The protein below binds the small molecule below.
Small molecule (SMILES): CN(C(=O)NCc1cccc(F)c1Cl)[C@H](COC(=O)Nc1cc2ccccc2cn1)C[C@@H](O)CO

Sequence of chain 1.A:
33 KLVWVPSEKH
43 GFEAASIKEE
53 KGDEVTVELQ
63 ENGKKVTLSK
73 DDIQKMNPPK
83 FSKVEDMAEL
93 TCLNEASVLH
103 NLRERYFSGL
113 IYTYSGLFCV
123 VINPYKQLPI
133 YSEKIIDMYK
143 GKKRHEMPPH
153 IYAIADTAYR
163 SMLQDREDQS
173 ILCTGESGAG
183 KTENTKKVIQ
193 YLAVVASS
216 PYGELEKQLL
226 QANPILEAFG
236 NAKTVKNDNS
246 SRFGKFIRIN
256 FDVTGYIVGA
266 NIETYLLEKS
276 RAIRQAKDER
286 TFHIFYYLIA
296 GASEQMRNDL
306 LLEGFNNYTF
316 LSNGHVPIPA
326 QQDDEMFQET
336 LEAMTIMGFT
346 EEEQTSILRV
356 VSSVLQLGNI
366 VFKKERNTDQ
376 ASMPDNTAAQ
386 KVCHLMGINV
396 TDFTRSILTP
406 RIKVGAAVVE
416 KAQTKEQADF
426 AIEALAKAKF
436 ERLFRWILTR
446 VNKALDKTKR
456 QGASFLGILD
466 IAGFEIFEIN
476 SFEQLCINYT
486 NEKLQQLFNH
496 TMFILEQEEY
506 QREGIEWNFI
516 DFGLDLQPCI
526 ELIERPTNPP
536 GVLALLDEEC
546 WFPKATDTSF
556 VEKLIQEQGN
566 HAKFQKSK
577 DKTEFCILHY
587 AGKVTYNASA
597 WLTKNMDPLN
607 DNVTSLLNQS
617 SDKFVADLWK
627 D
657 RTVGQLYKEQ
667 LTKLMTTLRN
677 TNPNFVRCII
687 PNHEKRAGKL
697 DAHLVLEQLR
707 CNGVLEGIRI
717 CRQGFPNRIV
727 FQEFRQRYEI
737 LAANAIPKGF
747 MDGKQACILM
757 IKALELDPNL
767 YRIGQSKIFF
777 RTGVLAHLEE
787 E

Binding-site contacts:
Ligand atom C11 contacts residue ALA90 of chain 1.A at 3.8 Å (hydrophobic).
Ligand atom N3 contacts residue CYS717 of chain 1.A at 3.6 Å.
Ligand atom C5 contacts residue ILE714 of chain 1.A at 3.8 Å (hydrophobic).
Ligand atom C19 contacts residue LEU119 of chain 1.A at 3.8 Å (hydrophobic).
Ligand atom C7 contacts residue ILE714 of chain 1.A at 3.7 Å (hydrophobic).
Ligand atom C21 contacts residue MET497 of chain 1.A at 3.7 Å (hydrophobic).
Ligand atom C27 contacts residue GLY709 of chain 1.A at 3.3 Å.
Ligand atom C6 contacts residue SER117 of chain 1.A at 3.9 Å.
Ligand atom N1 contacts residue ALA90 of chain 1.A at 3.9 Å.
Ligand atom O32 contacts residue CYS717 of chain 1.A at 3.4 Å (h-bond).
Ligand atom C28 contacts residue GLY709 of chain 1.A at 3.0 Å.
Ligand atom C13 contacts residue PRO722 of chain 1.A at 3.7 Å (hydrophobic).
Ligand atom O29 contacts residue ALA90 of chain 1.A at 3.8 Å.
Ligand atom O30 contacts residue ALA90 of chain 1.A at 3.4 Å.
Ligand atom C7 contacts residue VAL710 of chain 1.A at 3.5 Å (hydrophobic).
Ligand atom F35 contacts residue VAL710 of chain 1.A at 3.2 Å.
Ligand atom C22 contacts residue GLY713 of chain 1.A at 3.8 Å.
Ligand atom CL1 contacts residue SER117 of chain 1.A at 3.6 Å.
Ligand atom C18 contacts residue GLU501 of chain 1.A at 3.7 Å.
Ligand atom C8 contacts residue GLY713 of chain 1.A at 3.6 Å.
Ligand atom C12 contacts residue ALA90 of chain 1.A at 3.8 Å (hydrophobic).
Ligand atom C24 contacts residue GLY713 of chain 1.A at 3.6 Å.
Ligand atom N4 contacts residue MET497 of chain 1.A at 3.8 Å.
Ligand atom C28 contacts residue PHE493 of chain 1.A at 3.5 Å (hydrophobic).
Ligand atom C24 contacts residue PHE120 of chain 1.A at 3.7 Å (hydrophobic).
Ligand atom O31 contacts residue ARG724 of chain 1.A at 3.5 Å.
Ligand atom C23 contacts residue GLY713 of chain 1.A at 3.4 Å.
Ligand atom O33 contacts residue LEU119 of chain 1.A at 3.5 Å.
Ligand atom CL1 contacts residue MET89 of chain 1.A at 3.3 Å.
Ligand atom C27 contacts residue ASN494 of chain 1.A at 3.8 Å.
Ligand atom C26 contacts residue GLU712 of chain 1.A at 3.7 Å.
Ligand atom C5 contacts residue SER117 of chain 1.A at 3.9 Å.
Ligand atom C18 contacts residue LEU119 of chain 1.A at 3.5 Å (hydrophobic).
Ligand atom C25 contacts residue PHE517 of chain 1.A at 3.9 Å (hydrophobic).
Ligand atom C28 contacts residue GLY713 of chain 1.A at 3.6 Å.
Ligand atom O30 contacts residue GLY118 of chain 1.A at 3.7 Å.
Ligand atom O29 contacts residue GLY118 of chain 1.A at 3.0 Å.
Ligand atom C8 contacts residue ILE714 of chain 1.A at 3.8 Å (hydrophobic).
Ligand atom O29 contacts residue SER117 of chain 1.A at 3.2 Å (h-bond).
Ligand atom C19 contacts residue CYS717 of chain 1.A at 3.6 Å (hydrophobic).